This protein binds this small molecule.
Small molecule (SMILES): COCCO

Binding-site contacts:
Ligand atom C1 contacts residue ALA75 of chain 3.A at 3.1 Å (hydrophobic).
Ligand atom O1 contacts residue GLY60 of chain 3.A at 4.1 Å.
Ligand atom O1 contacts residue SER64 of chain 3.A at 3.6 Å (h-bond).
Ligand atom O2 contacts residue SER64 of chain 3.A at 3.9 Å.
Ligand atom C3 contacts residue ALA75 of chain 3.A at 4.0 Å (hydrophobic).
Ligand atom C2 contacts residue SER64 of chain 3.A at 3.3 Å.
Ligand atom O2 contacts residue MET68 of chain 3.A at 3.2 Å.
Ligand atom C3 contacts residue MET68 of chain 3.A at 3.3 Å (hydrophobic).
Ligand atom C2 contacts residue ALA75 of chain 3.A at 3.7 Å (hydrophobic).
Ligand atom O1 contacts residue ALA75 of chain 3.A at 4.4 Å.
Ligand atom C1 contacts residue SER64 of chain 3.A at 3.2 Å.
Ligand atom O1 contacts residue ILE50 of chain 3.A at 3.9 Å.
Ligand atom O1 contacts residue ARG61 of chain 3.A at 3.9 Å.
Ligand atom C2 contacts residue ARG61 of chain 3.A at 4.2 Å.
Ligand atom C1 contacts residue ILE50 of chain 3.A at 4.2 Å (hydrophobic).
Ligand atom O2 contacts residue ALA75 of chain 3.A at 3.1 Å (h-bond).
Ligand atom C3 contacts residue GLU77 of chain 2.A at 3.9 Å.
Ligand atom C2 contacts residue MET68 of chain 3.A at 4.0 Å (hydrophobic).

Sequence of chain 2.A:
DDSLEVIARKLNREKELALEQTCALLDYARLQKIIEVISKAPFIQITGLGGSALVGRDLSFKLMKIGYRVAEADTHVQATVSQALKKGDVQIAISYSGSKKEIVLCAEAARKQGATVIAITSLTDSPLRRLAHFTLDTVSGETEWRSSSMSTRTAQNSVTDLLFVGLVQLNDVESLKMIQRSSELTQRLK

Sequence of chain 3.A:
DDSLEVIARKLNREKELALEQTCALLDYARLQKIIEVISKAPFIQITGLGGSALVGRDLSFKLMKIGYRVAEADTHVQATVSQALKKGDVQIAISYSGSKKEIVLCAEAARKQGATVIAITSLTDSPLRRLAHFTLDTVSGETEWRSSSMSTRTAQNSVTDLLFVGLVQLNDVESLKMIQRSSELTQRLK